This small molecule binds to this protein.
Small molecule (SMILES): CN1C(=O)N[C@@]2(OO)C(=O)NC(=O)N=C12

Sequence of chain 4.A:
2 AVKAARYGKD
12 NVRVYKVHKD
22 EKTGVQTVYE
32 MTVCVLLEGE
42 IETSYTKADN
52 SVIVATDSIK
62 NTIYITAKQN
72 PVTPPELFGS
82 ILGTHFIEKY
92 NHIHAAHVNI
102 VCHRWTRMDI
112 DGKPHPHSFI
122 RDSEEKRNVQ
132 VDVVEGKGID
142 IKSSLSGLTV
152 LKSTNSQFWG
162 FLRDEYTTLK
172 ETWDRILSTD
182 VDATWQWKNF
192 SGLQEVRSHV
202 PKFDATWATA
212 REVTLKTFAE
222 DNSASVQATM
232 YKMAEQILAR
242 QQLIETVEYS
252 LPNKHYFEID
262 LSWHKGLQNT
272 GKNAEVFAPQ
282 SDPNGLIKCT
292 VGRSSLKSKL

Sequence of chain 2.A:
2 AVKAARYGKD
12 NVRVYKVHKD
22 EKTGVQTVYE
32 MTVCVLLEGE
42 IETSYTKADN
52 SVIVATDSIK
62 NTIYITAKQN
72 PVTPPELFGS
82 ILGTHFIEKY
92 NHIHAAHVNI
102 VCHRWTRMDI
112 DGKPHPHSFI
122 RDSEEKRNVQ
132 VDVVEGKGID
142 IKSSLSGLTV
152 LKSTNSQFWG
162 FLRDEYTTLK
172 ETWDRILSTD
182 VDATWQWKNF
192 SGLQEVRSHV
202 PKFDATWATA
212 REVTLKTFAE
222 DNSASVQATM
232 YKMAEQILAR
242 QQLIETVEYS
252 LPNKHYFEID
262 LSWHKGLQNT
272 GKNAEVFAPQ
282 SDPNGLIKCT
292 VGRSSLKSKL

Binding-site contacts:
Ligand atom O contacts residue THR57 of chain 4.A at 3.3 Å (h-bond).
Ligand atom O contacts residue ASP58 of chain 4.A at 2.9 Å (salt-bridge).
Ligand atom O4 contacts residue ARG176 of chain 2.A at 2.9 Å (salt-bridge).
Ligand atom O4 contacts residue PHE159 of chain 2.A at 3.7 Å.
Ligand atom C1 contacts residue THR57 of chain 4.A at 3.3 Å.
Ligand atom O2 contacts residue THR57 of chain 4.A at 2.7 Å (h-bond).
Ligand atom C contacts residue ARG176 of chain 2.A at 3.4 Å.
Ligand atom N2 contacts residue PHE159 of chain 2.A at 3.4 Å.
Ligand atom C4 contacts residue PHE159 of chain 2.A at 3.5 Å (hydrophobic).
Ligand atom O2 contacts residue HIS256 of chain 2.A at 3.6 Å.
Ligand atom C contacts residue LEU170 of chain 2.A at 3.8 Å (hydrophobic).
Ligand atom C1 contacts residue ASP58 of chain 4.A at 3.8 Å.
Ligand atom O3 contacts residue GLN228 of chain 2.A at 2.9 Å (h-bond).
Ligand atom O1 contacts residue ILE288 of chain 2.A at 3.5 Å.
Ligand atom C3 contacts residue GLN228 of chain 2.A at 3.7 Å.
Ligand atom O4 contacts residue SER226 of chain 2.A at 3.5 Å.
Ligand atom N2 contacts residue GLN228 of chain 2.A at 3.0 Å (h-bond).
Ligand atom O4 contacts residue VAL227 of chain 2.A at 2.9 Å (h-bond).
Ligand atom O2 contacts residue ASN254 of chain 2.A at 3.1 Å (h-bond).
Ligand atom O4 contacts residue GLN228 of chain 2.A at 3.8 Å.
Ligand atom C5 contacts residue PHE159 of chain 2.A at 3.4 Å (hydrophobic).
Ligand atom N1 contacts residue THR57 of chain 4.A at 2.8 Å (h-bond).
Ligand atom C2 contacts residue PHE159 of chain 2.A at 3.8 Å (hydrophobic).
Ligand atom C2 contacts residue THR57 of chain 4.A at 3.7 Å.
Ligand atom O2 contacts residue GLY286 of chain 2.A at 3.6 Å.
Ligand atom N contacts residue PHE159 of chain 2.A at 3.4 Å.
Ligand atom C5 contacts residue ASN254 of chain 2.A at 3.5 Å.
Ligand atom O1 contacts residue THR57 of chain 4.A at 3.3 Å (h-bond).
Ligand atom C4 contacts residue ARG176 of chain 2.A at 3.6 Å.
Ligand atom N3 contacts residue ARG176 of chain 2.A at 3.0 Å (salt-bridge).
Ligand atom N3 contacts residue ASN254 of chain 2.A at 3.2 Å (h-bond).
Ligand atom N1 contacts residue ALA56 of chain 4.A at 3.7 Å.
Ligand atom C3 contacts residue PHE159 of chain 2.A at 3.4 Å (hydrophobic).
Ligand atom O3 contacts residue ILE54 of chain 4.A at 3.4 Å.
Ligand atom C1 contacts residue PHE159 of chain 2.A at 3.6 Å (hydrophobic).
Ligand atom N3 contacts residue PHE159 of chain 2.A at 3.6 Å.
Ligand atom O contacts residue LEU170 of chain 2.A at 3.4 Å.
Ligand atom O contacts residue ALA56 of chain 4.A at 3.5 Å.
Ligand atom O1 contacts residue ASN254 of chain 2.A at 3.7 Å.
Ligand atom C contacts residue PHE159 of chain 2.A at 3.7 Å (hydrophobic).